Sequence of chain 3.D:
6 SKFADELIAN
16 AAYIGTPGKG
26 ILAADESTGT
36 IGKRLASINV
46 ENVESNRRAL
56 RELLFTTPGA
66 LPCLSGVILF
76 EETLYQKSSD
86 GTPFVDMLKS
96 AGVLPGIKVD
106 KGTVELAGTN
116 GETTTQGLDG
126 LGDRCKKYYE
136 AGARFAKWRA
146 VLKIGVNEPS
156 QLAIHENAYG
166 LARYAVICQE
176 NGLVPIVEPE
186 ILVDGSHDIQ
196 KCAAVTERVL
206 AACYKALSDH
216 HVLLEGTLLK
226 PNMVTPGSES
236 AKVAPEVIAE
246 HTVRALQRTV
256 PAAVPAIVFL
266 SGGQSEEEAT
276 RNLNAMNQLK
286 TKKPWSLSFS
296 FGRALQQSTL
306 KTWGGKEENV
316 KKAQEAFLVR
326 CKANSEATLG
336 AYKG

The small molecule below binds the protein below.
Small molecule (SMILES): O=C(O)[C@@H]1CCCN1

Binding-site contacts:
Ligand atom OXT contacts residue LEU99 of chain 3.D at 4.5 Å.
Ligand atom OXT contacts residue TYR18 of chain 3.D at 4.5 Å.
Ligand atom OXT contacts residue GLY1 of chain 3.V at 3.1 Å (h-bond).
Ligand atom OXT contacts residue ASN15 of chain 3.D at 2.8 Å (h-bond).
Ligand atom O contacts residue ASN15 of chain 3.D at 3.9 Å.
Ligand atom C contacts residue ASN15 of chain 3.D at 3.6 Å.
Ligand atom CA contacts residue TYR18 of chain 3.D at 4.5 Å (hydrophobic).
Ligand atom CB contacts residue GLY1 of chain 3.V at 3.7 Å.
Ligand atom CA contacts residue LEU99 of chain 3.D at 4.4 Å (hydrophobic).
Ligand atom CD contacts residue GLY1 of chain 3.V at 2.5 Å.
Ligand atom CA contacts residue GLY1 of chain 3.V at 2.5 Å.
Ligand atom CG contacts residue LYS94 of chain 3.D at 4.2 Å.
Ligand atom C contacts residue GLY1 of chain 3.V at 3.0 Å.
Ligand atom O contacts residue GLY1 of chain 3.V at 3.7 Å.
Ligand atom CG contacts residue GLY1 of chain 3.V at 3.6 Å.
Ligand atom C contacts residue LEU99 of chain 3.D at 4.3 Å (hydrophobic).
Ligand atom N contacts residue GLY1 of chain 3.V at 1.4 Å.
Ligand atom CB contacts residue GLY97 of chain 3.D at 4.3 Å.
Ligand atom CG contacts residue GLY97 of chain 3.D at 3.9 Å.
Ligand atom CB contacts residue LEU99 of chain 3.D at 3.9 Å (hydrophobic).